The small molecule below binds the protein below.
Small molecule (SMILES): COC1=C(OC)C(=O)C(C/C=C(\C)CC/C=C(\C)CC/C=C(\C)CC/C=C(\C)CC/C=C(\C)CC/C=C(\C)CC/C=C(\C)CC/C=C(\C)CC/C=C(\C)CCC=C(C)C)=C(C)C1=O

Binding-site contacts:
Ligand atom O5 contacts residue ALA65 of chain 1.A at 3.6 Å.
Ligand atom C11 contacts residue GLY76 of chain 1.A at 3.6 Å.
Ligand atom C11 contacts residue THR72 of chain 1.A at 3.9 Å.
Ligand atom C8 contacts residue ALA73 of chain 1.A at 3.9 Å (hydrophobic).
Ligand atom O2 contacts residue CYS133 of chain 1.A at 3.8 Å.
Ligand atom C4M contacts residue TRP64 of chain 1.A at 3.4 Å (hydrophobic).
Ligand atom C17 contacts residue GLY76 of chain 1.A at 3.8 Å.
Ligand atom O4 contacts residue VAL59 of chain 1.A at 3.4 Å (h-bond).
Ligand atom C17 contacts residue MET111 of chain 1.A at 3.9 Å (hydrophobic).
Ligand atom C4M contacts residue ARG63 of chain 1.A at 3.7 Å.
Ligand atom C4 contacts residue VAL59 of chain 1.A at 3.9 Å (hydrophobic).
Ligand atom C10 contacts residue THR34 of chain 1.A at 3.7 Å.
Ligand atom C3M contacts residue LEU126 of chain 1.A at 3.9 Å (hydrophobic).
Ligand atom O2 contacts residue MET118 of chain 1.A at 3.1 Å.
Ligand atom C1 contacts residue CYS133 of chain 1.A at 3.3 Å (hydrophobic).
Ligand atom C6 contacts residue CYS133 of chain 1.A at 3.4 Å (hydrophobic).
Ligand atom C15 contacts residue PHE114 of chain 1.A at 3.3 Å (hydrophobic).
Ligand atom C2 contacts residue MET118 of chain 1.A at 3.8 Å (hydrophobic).
Ligand atom O4 contacts residue ALA65 of chain 1.A at 3.5 Å.
Ligand atom C11 contacts residue THR34 of chain 1.A at 3.9 Å.
Ligand atom C4M contacts residue SER62 of chain 1.A at 3.8 Å.
Ligand atom C15 contacts residue GLY76 of chain 1.A at 3.9 Å.
Ligand atom C14 contacts residue GLY76 of chain 1.A at 3.6 Å.
Ligand atom C13 contacts residue GLU115 of chain 1.A at 3.1 Å.
Ligand atom C4M contacts residue VAL59 of chain 1.A at 3.8 Å (hydrophobic).
Ligand atom C1M contacts residue CYS133 of chain 1.A at 3.6 Å (hydrophobic).
Ligand atom C14 contacts residue GLU115 of chain 1.A at 3.4 Å.
Ligand atom C13 contacts residue GLY76 of chain 1.A at 3.8 Å.
Ligand atom C3 contacts residue VAL59 of chain 1.A at 3.9 Å (hydrophobic).
Ligand atom C9 contacts residue ALA73 of chain 1.A at 3.9 Å (hydrophobic).
Ligand atom C3M contacts residue MET122 of chain 1.A at 3.3 Å (hydrophobic).
Ligand atom O2 contacts residue MET122 of chain 1.A at 3.3 Å.
Ligand atom C12 contacts residue GLU115 of chain 1.A at 3.3 Å.
Ligand atom C4M contacts residue ALA65 of chain 1.A at 3.3 Å (hydrophobic).
Ligand atom C10 contacts residue ALA136 of chain 1.A at 3.9 Å (hydrophobic).
Ligand atom C5 contacts residue CYS133 of chain 1.A at 3.8 Å (hydrophobic).
Ligand atom C1M contacts residue GLU115 of chain 1.A at 3.7 Å.
Ligand atom C16 contacts residue MET111 of chain 1.A at 3.8 Å (hydrophobic).
Ligand atom C3M contacts residue VAL59 of chain 1.A at 3.3 Å (hydrophobic).
Ligand atom C2 contacts residue CYS133 of chain 1.A at 3.5 Å (hydrophobic).

Sequence of chain 1.A:
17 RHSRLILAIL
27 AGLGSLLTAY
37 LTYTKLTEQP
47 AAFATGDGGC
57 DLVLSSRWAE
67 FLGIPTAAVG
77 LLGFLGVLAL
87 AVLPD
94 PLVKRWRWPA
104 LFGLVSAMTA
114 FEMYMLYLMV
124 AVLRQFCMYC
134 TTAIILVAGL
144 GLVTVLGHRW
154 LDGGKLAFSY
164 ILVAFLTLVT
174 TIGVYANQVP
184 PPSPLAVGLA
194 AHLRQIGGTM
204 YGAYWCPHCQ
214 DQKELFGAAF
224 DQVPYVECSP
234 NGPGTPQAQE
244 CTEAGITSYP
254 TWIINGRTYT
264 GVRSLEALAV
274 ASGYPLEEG